Binding-site contacts:
Ligand atom C5 contacts residue ASN60 of chain 1.R at 3.6 Å.
Ligand atom O7 contacts residue ASN60 of chain 1.R at 3.1 Å (h-bond).
Ligand atom C8 contacts residue THR47 of chain 1.R at 3.6 Å.
Ligand atom C8 contacts residue ASN60 of chain 1.R at 4.3 Å.
Ligand atom C4 contacts residue ASN60 of chain 1.R at 4.2 Å.
Ligand atom O5 contacts residue ASN60 of chain 1.R at 2.4 Å (h-bond).
Ligand atom C2 contacts residue ASN60 of chain 1.R at 2.5 Å.
Ligand atom O5 contacts residue THR103 of chain 1.R at 4.4 Å.
Ligand atom O7 contacts residue NAG1 of chain 1.ZH at 3.5 Å (h-bond).
Ligand atom O6 contacts residue GLU105 of chain 1.R at 4.2 Å.
Ligand atom C3 contacts residue ASN60 of chain 1.R at 3.8 Å.
Ligand atom C1 contacts residue ASN60 of chain 1.R at 1.4 Å.
Ligand atom N2 contacts residue ASN60 of chain 1.R at 2.8 Å (h-bond).
Ligand atom C7 contacts residue ASN60 of chain 1.R at 3.1 Å.

This protein binds this small molecule.
Small molecule (SMILES): CC(=O)N[C@H]1[C@H](O[C@H]2[C@H](O)[C@@H](NC(C)=O)CO[C@@H]2CO)O[C@H](CO)[C@@H](O)[C@@H]1O

Sequence of chain 1.R:
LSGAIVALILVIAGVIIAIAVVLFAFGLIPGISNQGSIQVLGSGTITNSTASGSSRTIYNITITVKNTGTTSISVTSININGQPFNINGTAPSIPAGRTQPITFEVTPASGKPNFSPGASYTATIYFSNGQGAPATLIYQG